A protein and the small-molecule ligand that binds it are described below.
Small molecule (SMILES): CN(C)c1cccc2c(S(=O)(=O)NCCCCCCCCNC(=O)CCC34CC5CC(CC(C5)C3)C4)cccc12

Sequence of chain 1.A:
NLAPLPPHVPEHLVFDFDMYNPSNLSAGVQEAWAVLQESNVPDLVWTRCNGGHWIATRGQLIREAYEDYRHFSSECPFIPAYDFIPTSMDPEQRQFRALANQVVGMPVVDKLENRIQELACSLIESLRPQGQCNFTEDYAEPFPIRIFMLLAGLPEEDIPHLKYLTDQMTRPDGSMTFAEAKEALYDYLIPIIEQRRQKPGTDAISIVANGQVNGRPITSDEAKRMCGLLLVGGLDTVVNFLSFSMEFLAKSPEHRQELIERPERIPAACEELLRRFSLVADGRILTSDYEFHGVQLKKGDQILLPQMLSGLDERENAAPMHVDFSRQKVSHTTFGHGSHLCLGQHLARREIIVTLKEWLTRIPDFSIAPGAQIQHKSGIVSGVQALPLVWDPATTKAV

Binding-site contacts:
Ligand atom O3 contacts residue PHE87 of chain 1.A at 4.0 Å.
Ligand atom C1 contacts residue ASP297 of chain 1.A at 3.7 Å.
Ligand atom C8 contacts residue THR252 of chain 1.A at 4.3 Å.
Ligand atom C6 contacts residue LEU244 of chain 1.A at 4.3 Å (hydrophobic).
Ligand atom C8 contacts residue GLY248 of chain 1.A at 4.2 Å.
Ligand atom C6 contacts residue GLY248 of chain 1.A at 4.0 Å.
Ligand atom C5 contacts residue TYR96 of chain 1.A at 4.1 Å (hydrophobic).
Ligand atom C3 contacts residue THR252 of chain 1.A at 4.4 Å.
Ligand atom C9 contacts residue VAL396 of chain 1.A at 4.4 Å (hydrophobic).
Ligand atom C32 contacts residue PHE87 of chain 1.A at 3.7 Å (hydrophobic).
Ligand atom C32 contacts residue ILE395 of chain 1.A at 4.1 Å (hydrophobic).
Ligand atom C4 contacts residue VAL396 of chain 1.A at 4.1 Å (hydrophobic).
Ligand atom C4 contacts residue ASP297 of chain 1.A at 3.7 Å.
Ligand atom C23 contacts residue PHE87 of chain 1.A at 4.4 Å (hydrophobic).
Ligand atom C2 contacts residue VAL295 of chain 1.A at 4.2 Å (hydrophobic).
Ligand atom C4 contacts residue PHE87 of chain 1.A at 4.2 Å (hydrophobic).
Ligand atom O3 contacts residue TYR96 of chain 1.A at 3.8 Å.
Ligand atom C1 contacts residue PHE87 of chain 1.A at 4.3 Å (hydrophobic).
Ligand atom C10 contacts residue VAL396 of chain 1.A at 4.1 Å (hydrophobic).
Ligand atom C2 contacts residue ASP297 of chain 1.A at 3.5 Å.
Ligand atom C7 contacts residue PHE87 of chain 1.A at 4.2 Å (hydrophobic).
Ligand atom C7 contacts residue TYR96 of chain 1.A at 3.9 Å (hydrophobic).
Ligand atom C33 contacts residue VAL396 of chain 1.A at 4.4 Å (hydrophobic).
Ligand atom C3 contacts residue VAL295 of chain 1.A at 4.3 Å (hydrophobic).
Ligand atom C5 contacts residue LEU244 of chain 1.A at 4.4 Å (hydrophobic).
Ligand atom C4 contacts residue ILE395 of chain 1.A at 3.8 Å (hydrophobic).